Sequence of chain 3.C:
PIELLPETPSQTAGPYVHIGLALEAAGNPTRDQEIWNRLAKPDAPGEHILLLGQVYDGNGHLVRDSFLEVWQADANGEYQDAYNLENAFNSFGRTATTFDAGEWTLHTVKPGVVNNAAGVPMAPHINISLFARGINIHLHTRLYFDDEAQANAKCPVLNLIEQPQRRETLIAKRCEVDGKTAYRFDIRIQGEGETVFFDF

Sequence of chain 3.D:
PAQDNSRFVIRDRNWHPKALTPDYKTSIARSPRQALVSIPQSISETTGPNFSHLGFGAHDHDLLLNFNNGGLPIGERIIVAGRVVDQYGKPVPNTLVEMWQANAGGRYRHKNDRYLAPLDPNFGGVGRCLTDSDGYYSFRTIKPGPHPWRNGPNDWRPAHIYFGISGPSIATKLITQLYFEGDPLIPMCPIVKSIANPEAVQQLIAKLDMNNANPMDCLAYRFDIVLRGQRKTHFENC

Binding-site contacts:
Ligand atom C3 contacts residue PRO15 of chain 3.C at 4.0 Å (hydrophobic).
Ligand atom O3 contacts residue FE1 of chain 3.R at 2.2 Å.
Ligand atom C1 contacts residue HIS147 of chain 3.D at 4.0 Å.
Ligand atom O3 contacts residue TYR108 of chain 3.D at 3.1 Å (h-bond).
Ligand atom C3 contacts residue TYR108 of chain 3.D at 4.1 Å (hydrophobic).
Ligand atom O4 contacts residue FE1 of chain 3.R at 2.0 Å.
Ligand atom C7 contacts residue PRO15 of chain 3.C at 3.7 Å (hydrophobic).
Ligand atom C1 contacts residue TRP149 of chain 3.D at 4.0 Å (hydrophobic).
Ligand atom C2 contacts residue HIS147 of chain 3.D at 3.7 Å.
Ligand atom O2 contacts residue ARG150 of chain 3.D at 3.4 Å (salt-bridge).
Ligand atom O4 contacts residue ARG157 of chain 3.D at 2.8 Å (salt-bridge).
Ligand atom C4 contacts residue FE1 of chain 3.R at 2.9 Å.
Ligand atom C6 contacts residue TRP149 of chain 3.D at 3.3 Å (hydrophobic).
Ligand atom C8 contacts residue HIS147 of chain 3.D at 4.0 Å.
Ligand atom C3 contacts residue HIS147 of chain 3.D at 4.0 Å.
Ligand atom C5 contacts residue TRP149 of chain 3.D at 3.8 Å (hydrophobic).
Ligand atom O4 contacts residue TYR108 of chain 3.D at 3.8 Å.
Ligand atom O3 contacts residue TYR162 of chain 3.D at 3.2 Å (h-bond).
Ligand atom O3 contacts residue TYR16 of chain 3.C at 3.5 Å.
Ligand atom C3 contacts residue TYR162 of chain 3.D at 3.8 Å (hydrophobic).
Ligand atom C2 contacts residue TYR16 of chain 3.C at 3.4 Å (hydrophobic).
Ligand atom O4 contacts residue HIS160 of chain 3.D at 3.2 Å (h-bond).
Ligand atom C1 contacts residue PRO15 of chain 3.C at 3.7 Å (hydrophobic).
Ligand atom C3 contacts residue TYR16 of chain 3.C at 4.0 Å (hydrophobic).
Ligand atom C7 contacts residue TYR16 of chain 3.C at 4.1 Å (hydrophobic).
Ligand atom O1 contacts residue PRO148 of chain 3.D at 4.0 Å.
Ligand atom C8 contacts residue TRP149 of chain 3.D at 3.6 Å (hydrophobic).
Ligand atom C4 contacts residue HIS147 of chain 3.D at 4.0 Å.
Ligand atom O1 contacts residue TRP149 of chain 3.D at 3.8 Å.
Ligand atom O2 contacts residue TRP149 of chain 3.D at 3.6 Å.
Ligand atom C5 contacts residue ARG157 of chain 3.D at 3.6 Å.
Ligand atom O4 contacts residue TYR162 of chain 3.D at 3.0 Å (h-bond).
Ligand atom O1 contacts residue HIS147 of chain 3.D at 3.0 Å (h-bond).
Ligand atom C4 contacts residue ARG157 of chain 3.D at 3.8 Å.
Ligand atom C8 contacts residue TYR16 of chain 3.C at 4.1 Å (hydrophobic).
Ligand atom C4 contacts residue TYR162 of chain 3.D at 3.7 Å (hydrophobic).
Ligand atom C5 contacts residue FE1 of chain 3.R at 4.2 Å.
Ligand atom O1 contacts residue TYR16 of chain 3.C at 3.6 Å (h-bond).
Ligand atom C3 contacts residue FE1 of chain 3.R at 2.9 Å.
Ligand atom C2 contacts residue PRO15 of chain 3.C at 3.3 Å (hydrophobic).

This small molecule binds to this protein.
Small molecule (SMILES): O=C(O)Cc1ccc(O)c(O)c1